Binding-site contacts:
Ligand atom C2 contacts residue HIS178 of chain 1.D at 4.1 Å.
Ligand atom C2 contacts residue SER150 of chain 1.D at 4.1 Å.
Ligand atom O4P contacts residue NAD1 of chain 1.K at 3.3 Å (h-bond).
Ligand atom P contacts residue NAD1 of chain 1.K at 3.7 Å.
Ligand atom O1 contacts residue SER151 of chain 1.D at 2.4 Å (h-bond).
Ligand atom O1 contacts residue THR152 of chain 1.D at 3.3 Å (h-bond).
Ligand atom C3 contacts residue HIS178 of chain 1.D at 4.1 Å.
Ligand atom O2 contacts residue SER150 of chain 1.D at 4.0 Å.
Ligand atom O4P contacts residue THR181 of chain 1.D at 3.5 Å (h-bond).
Ligand atom C1 contacts residue SER150 of chain 1.D at 4.4 Å.
Ligand atom C1 contacts residue SER151 of chain 1.D at 3.5 Å.
Ligand atom C1 contacts residue THR152 of chain 1.D at 3.4 Å.
Ligand atom O1 contacts residue HIS178 of chain 1.D at 2.5 Å (h-bond).
Ligand atom O2 contacts residue SER151 of chain 1.D at 3.2 Å (h-bond).
Ligand atom C1 contacts residue HIS178 of chain 1.D at 3.1 Å.
Ligand atom O2 contacts residue NAD1 of chain 1.K at 3.2 Å.
Ligand atom O3P contacts residue ARG196 of chain 1.D at 3.9 Å.
Ligand atom O3P contacts residue ARG232 of chain 1.D at 4.5 Å.
Ligand atom O3P contacts residue ASP183 of chain 1.D at 3.7 Å.
Ligand atom C3 contacts residue ARG232 of chain 1.D at 3.4 Å.
Ligand atom O1P contacts residue NAD1 of chain 1.K at 3.5 Å (h-bond).
Ligand atom P contacts residue ARG232 of chain 1.D at 3.9 Å.
Ligand atom O1P contacts residue ARG232 of chain 1.D at 4.0 Å.
Ligand atom O2P contacts residue ARG232 of chain 1.D at 2.7 Å (salt-bridge).
Ligand atom O1 contacts residue ASN314 of chain 1.D at 4.4 Å.
Ligand atom O2P contacts residue ASP183 of chain 1.D at 3.8 Å.
Ligand atom O2P contacts residue ARG196 of chain 1.D at 4.0 Å.
Ligand atom C2 contacts residue SER151 of chain 1.D at 4.0 Å.
Ligand atom O2P contacts residue THR181 of chain 1.D at 2.5 Å (h-bond).
Ligand atom O1 contacts residue TYR312 of chain 1.D at 4.3 Å.
Ligand atom C2 contacts residue NAD1 of chain 1.K at 4.5 Å.
Ligand atom O3P contacts residue NAD1 of chain 1.K at 3.5 Å (h-bond).
Ligand atom P contacts residue THR181 of chain 1.D at 3.5 Å.
Ligand atom P contacts residue ASP183 of chain 1.D at 4.0 Å.
Ligand atom O4P contacts residue ASP183 of chain 1.D at 4.1 Å.

A small-molecule ligand and the protein it binds are described below.
Small molecule (SMILES): O=C[C@H](O)COP(=O)(O)O

Sequence of chain 1.D:
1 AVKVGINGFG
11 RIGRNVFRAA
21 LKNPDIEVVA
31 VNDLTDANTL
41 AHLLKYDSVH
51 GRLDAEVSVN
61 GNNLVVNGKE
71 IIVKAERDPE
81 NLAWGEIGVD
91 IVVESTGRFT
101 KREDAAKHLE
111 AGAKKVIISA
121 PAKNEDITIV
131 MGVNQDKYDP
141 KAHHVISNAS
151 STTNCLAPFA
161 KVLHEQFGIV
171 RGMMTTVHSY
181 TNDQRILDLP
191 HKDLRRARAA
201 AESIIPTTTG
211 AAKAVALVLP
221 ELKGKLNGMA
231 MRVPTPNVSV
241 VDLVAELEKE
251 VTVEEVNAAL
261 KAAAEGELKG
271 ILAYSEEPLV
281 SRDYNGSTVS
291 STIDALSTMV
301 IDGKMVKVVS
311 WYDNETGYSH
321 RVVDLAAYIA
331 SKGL